A protein and the small-molecule ligand that binds it are described below.
Small molecule (SMILES): CC(=O)N[C@@H]1[C@@H](O)[C@H](O)[C@@H](CO)O[C@H]1O

Sequence of chain 1.B:
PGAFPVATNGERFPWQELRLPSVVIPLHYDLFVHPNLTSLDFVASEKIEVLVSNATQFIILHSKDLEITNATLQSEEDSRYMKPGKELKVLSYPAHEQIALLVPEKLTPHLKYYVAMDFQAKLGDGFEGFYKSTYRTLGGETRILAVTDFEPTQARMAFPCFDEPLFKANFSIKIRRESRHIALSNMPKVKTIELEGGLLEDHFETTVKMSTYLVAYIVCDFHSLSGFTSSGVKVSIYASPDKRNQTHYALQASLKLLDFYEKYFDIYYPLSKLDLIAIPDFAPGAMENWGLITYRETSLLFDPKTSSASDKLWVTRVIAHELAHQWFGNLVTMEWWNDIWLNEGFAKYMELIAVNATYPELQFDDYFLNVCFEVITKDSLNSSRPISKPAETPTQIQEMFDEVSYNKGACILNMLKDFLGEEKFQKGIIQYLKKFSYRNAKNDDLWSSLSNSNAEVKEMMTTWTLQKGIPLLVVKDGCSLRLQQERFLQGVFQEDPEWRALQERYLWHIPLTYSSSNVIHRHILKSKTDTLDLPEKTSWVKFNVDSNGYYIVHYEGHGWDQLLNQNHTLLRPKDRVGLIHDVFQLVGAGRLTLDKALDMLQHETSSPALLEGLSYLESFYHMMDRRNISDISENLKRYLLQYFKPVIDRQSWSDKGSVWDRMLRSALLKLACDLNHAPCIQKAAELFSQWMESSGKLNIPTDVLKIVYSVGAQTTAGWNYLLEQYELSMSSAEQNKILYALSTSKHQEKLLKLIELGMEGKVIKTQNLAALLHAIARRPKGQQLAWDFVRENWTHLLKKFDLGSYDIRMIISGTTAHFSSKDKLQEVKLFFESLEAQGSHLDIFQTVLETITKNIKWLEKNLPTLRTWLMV

Binding-site contacts:
Ligand atom C3 contacts residue ASN650 of chain 1.B at 3.9 Å.
Ligand atom C5 contacts residue ASN650 of chain 1.B at 3.7 Å.
Ligand atom N2 contacts residue ASN650 of chain 1.B at 3.1 Å (h-bond).
Ligand atom O5 contacts residue ASN650 of chain 1.B at 2.4 Å (h-bond).
Ligand atom C2 contacts residue ASN650 of chain 1.B at 2.5 Å.
Ligand atom C1 contacts residue ASN650 of chain 1.B at 1.5 Å.
Ligand atom C7 contacts residue ASN650 of chain 1.B at 3.5 Å.
Ligand atom C4 contacts residue ASN650 of chain 1.B at 4.3 Å.
Ligand atom C8 contacts residue ASN650 of chain 1.B at 3.5 Å.
Ligand atom O7 contacts residue ASN650 of chain 1.B at 4.5 Å.